Sequence of chain 1.G:
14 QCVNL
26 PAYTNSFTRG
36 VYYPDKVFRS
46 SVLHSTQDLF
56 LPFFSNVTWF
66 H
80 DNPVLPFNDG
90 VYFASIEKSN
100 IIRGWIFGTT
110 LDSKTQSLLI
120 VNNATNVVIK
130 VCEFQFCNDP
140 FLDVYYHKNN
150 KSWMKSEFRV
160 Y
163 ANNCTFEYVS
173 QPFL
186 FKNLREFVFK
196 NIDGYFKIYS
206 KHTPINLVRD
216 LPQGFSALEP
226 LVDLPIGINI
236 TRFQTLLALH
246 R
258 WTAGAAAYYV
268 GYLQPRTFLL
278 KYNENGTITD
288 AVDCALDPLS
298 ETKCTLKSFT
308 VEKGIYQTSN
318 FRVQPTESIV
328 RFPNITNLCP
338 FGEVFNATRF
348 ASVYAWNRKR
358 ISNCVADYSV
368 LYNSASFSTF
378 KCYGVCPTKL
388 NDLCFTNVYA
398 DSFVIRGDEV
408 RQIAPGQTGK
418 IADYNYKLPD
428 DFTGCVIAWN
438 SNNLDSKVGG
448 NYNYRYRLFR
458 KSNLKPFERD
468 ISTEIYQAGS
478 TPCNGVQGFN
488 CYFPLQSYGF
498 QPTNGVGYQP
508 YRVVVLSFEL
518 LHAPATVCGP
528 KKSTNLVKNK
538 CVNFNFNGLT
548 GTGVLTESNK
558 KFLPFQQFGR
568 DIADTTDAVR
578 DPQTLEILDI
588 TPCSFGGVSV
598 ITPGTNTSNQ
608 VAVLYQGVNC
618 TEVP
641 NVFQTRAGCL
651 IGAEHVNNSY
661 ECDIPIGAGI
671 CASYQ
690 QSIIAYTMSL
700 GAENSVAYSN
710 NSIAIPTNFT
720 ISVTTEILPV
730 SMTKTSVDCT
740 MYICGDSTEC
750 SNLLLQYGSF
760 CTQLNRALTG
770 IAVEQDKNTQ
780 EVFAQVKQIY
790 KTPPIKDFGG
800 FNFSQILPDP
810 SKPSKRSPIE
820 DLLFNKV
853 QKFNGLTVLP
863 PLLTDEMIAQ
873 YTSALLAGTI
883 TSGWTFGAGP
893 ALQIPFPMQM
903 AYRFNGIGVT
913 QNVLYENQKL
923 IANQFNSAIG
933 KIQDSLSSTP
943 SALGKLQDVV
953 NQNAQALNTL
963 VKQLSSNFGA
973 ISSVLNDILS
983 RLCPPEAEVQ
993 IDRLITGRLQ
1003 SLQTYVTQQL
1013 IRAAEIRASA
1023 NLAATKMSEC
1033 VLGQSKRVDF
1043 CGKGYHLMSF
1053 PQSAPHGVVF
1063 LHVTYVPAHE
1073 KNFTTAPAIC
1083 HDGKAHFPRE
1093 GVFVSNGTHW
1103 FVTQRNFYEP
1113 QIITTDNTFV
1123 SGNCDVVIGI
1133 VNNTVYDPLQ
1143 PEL

Binding-site contacts:
Ligand atom C7 contacts residue ASN61 of chain 1.G at 3.5 Å.
Ligand atom C1 contacts residue ASN61 of chain 1.G at 1.5 Å.
Ligand atom C5 contacts residue ASN61 of chain 1.G at 3.7 Å.
Ligand atom N2 contacts residue ASN61 of chain 1.G at 2.9 Å (h-bond).
Ligand atom O5 contacts residue ASN61 of chain 1.G at 2.4 Å (h-bond).
Ligand atom O7 contacts residue ASN61 of chain 1.G at 3.6 Å.
Ligand atom C3 contacts residue ASN61 of chain 1.G at 3.8 Å.
Ligand atom C8 contacts residue PHE59 of chain 1.G at 3.7 Å (hydrophobic).
Ligand atom C2 contacts residue ASN61 of chain 1.G at 2.5 Å.
Ligand atom C4 contacts residue ASN61 of chain 1.G at 4.3 Å.

A small-molecule ligand and the protein it binds are described below.
Small molecule (SMILES): CC(=O)N[C@@H]1[C@@H](O)[C@H](O)[C@@H](CO)O[C@H]1O